Sequence of chain 2.A:
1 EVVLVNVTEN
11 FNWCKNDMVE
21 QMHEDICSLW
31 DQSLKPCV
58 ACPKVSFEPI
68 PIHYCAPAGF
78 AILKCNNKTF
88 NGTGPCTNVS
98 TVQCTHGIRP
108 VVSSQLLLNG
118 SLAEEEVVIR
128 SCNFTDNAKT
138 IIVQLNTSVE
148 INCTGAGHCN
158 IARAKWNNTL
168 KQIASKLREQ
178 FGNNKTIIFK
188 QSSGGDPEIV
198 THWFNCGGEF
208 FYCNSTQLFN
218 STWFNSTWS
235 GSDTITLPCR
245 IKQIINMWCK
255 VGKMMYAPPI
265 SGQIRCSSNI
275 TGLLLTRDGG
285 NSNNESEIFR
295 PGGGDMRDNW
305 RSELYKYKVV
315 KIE

This small molecule binds to this protein.
Small molecule (SMILES): CC(=O)N[C@@H]1[C@@H](O)[C@H](O)[C@@H](CO)O[C@H]1O

Binding-site contacts:
Ligand atom O5 contacts residue VAL3 of chain 2.A at 3.9 Å.
Ligand atom C5 contacts residue VAL3 of chain 2.A at 4.3 Å (hydrophobic).
Ligand atom O5 contacts residue ASN95 of chain 2.A at 2.3 Å (h-bond).
Ligand atom O5 contacts residue ASN83 of chain 2.A at 3.3 Å (h-bond).
Ligand atom C6 contacts residue ASN83 of chain 2.A at 3.7 Å.
Ligand atom N2 contacts residue ASN95 of chain 2.A at 3.0 Å (h-bond).
Ligand atom C6 contacts residue VAL3 of chain 2.A at 3.5 Å (hydrophobic).
Ligand atom C7 contacts residue ASN95 of chain 2.A at 4.1 Å.
Ligand atom C3 contacts residue ASN95 of chain 2.A at 3.6 Å.
Ligand atom C1 contacts residue ASN83 of chain 2.A at 3.8 Å.
Ligand atom C1 contacts residue ASN95 of chain 2.A at 1.4 Å.
Ligand atom C2 contacts residue ASN95 of chain 2.A at 2.2 Å.
Ligand atom C5 contacts residue ASN83 of chain 2.A at 4.1 Å.
Ligand atom O6 contacts residue VAL3 of chain 2.A at 3.5 Å.
Ligand atom C5 contacts residue ASN95 of chain 2.A at 3.6 Å.
Ligand atom C4 contacts residue ASN95 of chain 2.A at 4.0 Å.
Ligand atom O3 contacts residue ASN95 of chain 2.A at 4.4 Å.